Sequence of chain 1.A:
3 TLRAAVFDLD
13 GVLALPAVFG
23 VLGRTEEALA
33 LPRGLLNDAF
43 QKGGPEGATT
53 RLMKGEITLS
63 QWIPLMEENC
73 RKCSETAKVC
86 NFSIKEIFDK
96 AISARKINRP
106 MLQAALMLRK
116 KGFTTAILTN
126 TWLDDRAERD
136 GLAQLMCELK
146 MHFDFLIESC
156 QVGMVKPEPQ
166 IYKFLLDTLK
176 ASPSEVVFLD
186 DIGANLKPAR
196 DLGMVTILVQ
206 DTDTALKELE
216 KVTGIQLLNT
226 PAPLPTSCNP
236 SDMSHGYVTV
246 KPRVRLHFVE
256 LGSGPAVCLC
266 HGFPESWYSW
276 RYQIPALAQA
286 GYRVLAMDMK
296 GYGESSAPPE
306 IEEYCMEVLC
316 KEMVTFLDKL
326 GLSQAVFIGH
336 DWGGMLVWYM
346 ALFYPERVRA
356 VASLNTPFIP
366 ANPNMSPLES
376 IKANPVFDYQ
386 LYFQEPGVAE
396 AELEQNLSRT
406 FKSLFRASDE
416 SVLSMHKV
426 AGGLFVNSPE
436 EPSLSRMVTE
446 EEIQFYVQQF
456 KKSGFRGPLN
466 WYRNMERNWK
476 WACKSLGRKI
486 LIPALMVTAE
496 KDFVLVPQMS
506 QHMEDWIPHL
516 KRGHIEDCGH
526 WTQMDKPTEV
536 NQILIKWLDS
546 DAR

Binding-site contacts:
Ligand atom C7 contacts residue ILE364 of chain 1.A at 3.8 Å (hydrophobic).
Ligand atom C10 contacts residue MET340 of chain 1.A at 4.1 Å (hydrophobic).
Ligand atom BR1 contacts residue TRP337 of chain 1.A at 3.9 Å.
Ligand atom C4 contacts residue ALA366 of chain 1.A at 4.3 Å (hydrophobic).
Ligand atom C2 contacts residue 1P81 of chain 1.E at 3.8 Å.
Ligand atom BR1 contacts residue MET340 of chain 1.A at 4.0 Å.
Ligand atom C5 contacts residue 1P81 of chain 1.E at 3.7 Å.
Ligand atom C6 contacts residue ALA366 of chain 1.A at 3.8 Å (hydrophobic).
Ligand atom C6 contacts residue TYR344 of chain 1.A at 4.4 Å (hydrophobic).
Ligand atom C7 contacts residue 1P81 of chain 1.E at 3.5 Å.
Ligand atom C11 contacts residue TYR344 of chain 1.A at 4.5 Å (hydrophobic).
Ligand atom C4 contacts residue ASN473 of chain 1.A at 4.2 Å.
Ligand atom C10 contacts residue 1P81 of chain 1.E at 3.5 Å.
Ligand atom O8 contacts residue 1P81 of chain 1.E at 3.7 Å.
Ligand atom C6 contacts residue PRO365 of chain 1.A at 4.4 Å (hydrophobic).
Ligand atom C5 contacts residue TYR344 of chain 1.A at 3.8 Å (hydrophobic).
Ligand atom C2 contacts residue ASN473 of chain 1.A at 4.0 Å.
Ligand atom BR1 contacts residue 1P81 of chain 1.E at 4.0 Å.
Ligand atom BR1 contacts residue MET311 of chain 1.A at 3.4 Å.
Ligand atom N9 contacts residue 1P81 of chain 1.E at 3.6 Å.
Ligand atom O8 contacts residue ILE364 of chain 1.A at 3.6 Å.
Ligand atom C4 contacts residue 1P81 of chain 1.E at 4.0 Å.
Ligand atom C6 contacts residue ILE364 of chain 1.A at 3.8 Å (hydrophobic).
Ligand atom C10 contacts residue TYR344 of chain 1.A at 4.5 Å (hydrophobic).
Ligand atom C6 contacts residue 1P81 of chain 1.E at 3.5 Å.
Ligand atom BR1 contacts residue ASN473 of chain 1.A at 3.5 Å.
Ligand atom C4 contacts residue ALA477 of chain 1.A at 3.5 Å (hydrophobic).
Ligand atom C2 contacts residue MET340 of chain 1.A at 4.3 Å (hydrophobic).
Ligand atom C3 contacts residue ASN473 of chain 1.A at 3.7 Å.
Ligand atom BR1 contacts residue TYR344 of chain 1.A at 4.3 Å.
Ligand atom C11 contacts residue 1P81 of chain 1.E at 3.6 Å.
Ligand atom C3 contacts residue 1P81 of chain 1.E at 4.0 Å.
Ligand atom C4 contacts residue TYR344 of chain 1.A at 3.3 Å (hydrophobic).
Ligand atom N9 contacts residue MET340 of chain 1.A at 4.3 Å.
Ligand atom C3 contacts residue TYR344 of chain 1.A at 3.5 Å (hydrophobic).
Ligand atom C11 contacts residue MET340 of chain 1.A at 3.7 Å (hydrophobic).
Ligand atom C2 contacts residue TYR344 of chain 1.A at 3.9 Å (hydrophobic).
Ligand atom C3 contacts residue ALA477 of chain 1.A at 3.7 Å (hydrophobic).

A protein and the small-molecule ligand that binds it are described below.
Small molecule (SMILES): O=C1Cc2ccc(Br)cc2N1